Binding-site contacts:
Ligand atom C3' contacts residue DA1 of chain 1.FC at 2.6 Å.
Ligand atom C2' contacts residue DA1 of chain 1.FC at 3.7 Å.
Ligand atom O3' contacts residue DA1 of chain 1.FC at 1.6 Å.
Ligand atom C5' contacts residue DA1 of chain 1.FC at 3.6 Å.
Ligand atom O5' contacts residue DA1 of chain 1.FC at 3.9 Å.
Ligand atom O3' contacts residue PRO205 of chain 1.L at 4.1 Å.
Ligand atom C2' contacts residue PRO205 of chain 1.L at 4.5 Å (hydrophobic).
Ligand atom C4' contacts residue DA1 of chain 1.FC at 3.7 Å.

Sequence of chain 1.L:
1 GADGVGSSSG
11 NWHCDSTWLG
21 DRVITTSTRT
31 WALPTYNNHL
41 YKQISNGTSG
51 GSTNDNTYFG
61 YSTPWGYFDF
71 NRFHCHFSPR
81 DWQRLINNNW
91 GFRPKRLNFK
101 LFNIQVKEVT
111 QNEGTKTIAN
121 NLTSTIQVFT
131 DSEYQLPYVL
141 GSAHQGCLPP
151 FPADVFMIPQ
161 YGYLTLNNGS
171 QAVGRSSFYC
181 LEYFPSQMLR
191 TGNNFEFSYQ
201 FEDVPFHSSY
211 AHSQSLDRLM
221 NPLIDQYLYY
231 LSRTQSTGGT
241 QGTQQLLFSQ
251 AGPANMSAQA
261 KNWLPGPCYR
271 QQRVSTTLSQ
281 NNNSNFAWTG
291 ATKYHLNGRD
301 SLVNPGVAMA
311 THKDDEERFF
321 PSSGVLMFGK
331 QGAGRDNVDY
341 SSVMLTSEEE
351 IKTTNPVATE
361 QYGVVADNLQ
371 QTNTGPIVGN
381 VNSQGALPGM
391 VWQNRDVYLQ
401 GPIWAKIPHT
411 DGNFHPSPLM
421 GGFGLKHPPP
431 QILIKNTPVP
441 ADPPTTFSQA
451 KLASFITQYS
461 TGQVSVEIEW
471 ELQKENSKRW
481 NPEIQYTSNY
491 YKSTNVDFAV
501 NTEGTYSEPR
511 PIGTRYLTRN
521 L

This small molecule binds to this protein.
Small molecule (SMILES): Nc1ccn([C@H]2C[C@H](O)[C@@H](COP(=O)(O)O)O2)c(=O)n1